Binding-site contacts:
Ligand atom C3 contacts residue ASN1134 of chain 1.B at 3.8 Å.
Ligand atom C7 contacts residue ASN1134 of chain 1.B at 3.5 Å.
Ligand atom C2 contacts residue ASN1134 of chain 1.B at 2.5 Å.
Ligand atom O7 contacts residue ASN1134 of chain 1.B at 3.6 Å.
Ligand atom C1 contacts residue ASN1134 of chain 1.B at 1.4 Å.
Ligand atom O5 contacts residue ASN1134 of chain 1.B at 2.4 Å (h-bond).
Ligand atom C4 contacts residue ASN1134 of chain 1.B at 4.2 Å.
Ligand atom C5 contacts residue ASN1134 of chain 1.B at 3.6 Å.
Ligand atom N2 contacts residue ASN1134 of chain 1.B at 2.9 Å (h-bond).

Sequence of chain 1.B:
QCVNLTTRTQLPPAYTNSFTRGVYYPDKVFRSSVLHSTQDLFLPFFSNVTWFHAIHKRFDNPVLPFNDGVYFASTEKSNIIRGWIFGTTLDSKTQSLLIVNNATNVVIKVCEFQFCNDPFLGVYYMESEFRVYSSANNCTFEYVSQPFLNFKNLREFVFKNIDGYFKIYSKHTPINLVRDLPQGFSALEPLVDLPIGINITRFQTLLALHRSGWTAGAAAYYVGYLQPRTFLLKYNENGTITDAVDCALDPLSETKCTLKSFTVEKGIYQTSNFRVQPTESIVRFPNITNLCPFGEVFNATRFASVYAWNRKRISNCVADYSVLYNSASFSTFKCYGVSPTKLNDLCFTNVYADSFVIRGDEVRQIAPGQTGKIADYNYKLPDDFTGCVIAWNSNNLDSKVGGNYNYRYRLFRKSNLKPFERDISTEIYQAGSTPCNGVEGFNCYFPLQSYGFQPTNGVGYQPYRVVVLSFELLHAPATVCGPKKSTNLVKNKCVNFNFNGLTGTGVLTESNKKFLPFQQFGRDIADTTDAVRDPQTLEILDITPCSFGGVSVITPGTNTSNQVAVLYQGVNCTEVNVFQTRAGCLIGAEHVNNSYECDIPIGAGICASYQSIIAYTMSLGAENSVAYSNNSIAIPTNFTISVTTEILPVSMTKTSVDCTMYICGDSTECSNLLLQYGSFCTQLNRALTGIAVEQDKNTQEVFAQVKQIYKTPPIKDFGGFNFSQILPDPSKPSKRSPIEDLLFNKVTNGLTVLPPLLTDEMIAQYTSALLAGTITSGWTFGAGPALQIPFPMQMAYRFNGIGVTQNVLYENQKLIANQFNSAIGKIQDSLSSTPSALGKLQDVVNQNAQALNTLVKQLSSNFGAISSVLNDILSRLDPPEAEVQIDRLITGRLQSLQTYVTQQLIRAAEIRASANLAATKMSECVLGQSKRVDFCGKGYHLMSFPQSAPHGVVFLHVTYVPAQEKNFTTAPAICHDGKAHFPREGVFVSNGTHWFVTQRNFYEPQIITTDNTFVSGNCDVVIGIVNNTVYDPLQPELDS

The small molecule below binds the protein below.
Small molecule (SMILES): CC(=O)N[C@H]1[C@H](O[C@H]2[C@H](O)[C@@H](NC(C)=O)CO[C@@H]2CO)O[C@H](CO)[C@@H](O)[C@@H]1O